The protein below binds the small molecule below.
Small molecule (SMILES): Nc1nc2c(ncn2[C@@H]2O[C@H](CO[P](=O)(O)C[P](=O)(O)OP(=O)(O)O)[C@@H](O)[C@H]2O)c(=O)[nH]1

Sequence of chain 87.A:
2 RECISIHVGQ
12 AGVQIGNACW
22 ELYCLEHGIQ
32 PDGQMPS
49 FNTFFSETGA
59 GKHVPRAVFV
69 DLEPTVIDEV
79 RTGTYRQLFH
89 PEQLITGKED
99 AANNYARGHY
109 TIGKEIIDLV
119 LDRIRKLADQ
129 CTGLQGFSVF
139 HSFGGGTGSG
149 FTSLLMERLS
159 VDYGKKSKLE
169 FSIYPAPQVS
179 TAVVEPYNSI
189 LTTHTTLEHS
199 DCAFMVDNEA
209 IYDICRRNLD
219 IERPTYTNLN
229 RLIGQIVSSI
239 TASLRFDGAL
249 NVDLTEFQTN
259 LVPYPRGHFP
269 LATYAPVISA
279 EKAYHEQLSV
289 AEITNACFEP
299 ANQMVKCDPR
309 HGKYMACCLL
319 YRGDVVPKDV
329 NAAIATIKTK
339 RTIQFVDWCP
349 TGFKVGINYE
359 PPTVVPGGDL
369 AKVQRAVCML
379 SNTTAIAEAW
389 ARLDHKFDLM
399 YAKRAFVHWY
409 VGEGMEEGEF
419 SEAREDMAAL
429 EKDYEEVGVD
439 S

Sequence of chain 86.B:
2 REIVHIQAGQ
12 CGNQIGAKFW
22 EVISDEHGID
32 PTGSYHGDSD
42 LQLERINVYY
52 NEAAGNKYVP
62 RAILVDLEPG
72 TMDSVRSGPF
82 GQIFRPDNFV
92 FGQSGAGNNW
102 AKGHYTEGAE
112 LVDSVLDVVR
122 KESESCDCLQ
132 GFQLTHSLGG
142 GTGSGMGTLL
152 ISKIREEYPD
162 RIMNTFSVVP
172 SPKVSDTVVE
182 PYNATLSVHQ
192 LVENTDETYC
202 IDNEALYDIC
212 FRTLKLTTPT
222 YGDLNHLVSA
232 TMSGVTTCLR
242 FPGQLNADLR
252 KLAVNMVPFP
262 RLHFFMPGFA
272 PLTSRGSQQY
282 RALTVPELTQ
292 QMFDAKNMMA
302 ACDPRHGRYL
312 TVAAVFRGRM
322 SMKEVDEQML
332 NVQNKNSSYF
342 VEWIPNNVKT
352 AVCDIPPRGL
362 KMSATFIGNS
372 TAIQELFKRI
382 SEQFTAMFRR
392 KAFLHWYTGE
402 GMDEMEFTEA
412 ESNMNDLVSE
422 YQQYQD

Binding-site contacts:
Ligand atom N2 contacts residue ASN226 of chain 86.B at 2.9 Å (h-bond).
Ligand atom O2G contacts residue ASN99 of chain 86.B at 2.9 Å (h-bond).
Ligand atom O3B contacts residue GLY142 of chain 86.B at 3.5 Å (h-bond).
Ligand atom O2B contacts residue THR143 of chain 86.B at 2.7 Å (h-bond).
Ligand atom C6 contacts residue ASN226 of chain 86.B at 3.3 Å.
Ligand atom N2 contacts residue ASN204 of chain 86.B at 2.6 Å (h-bond).
Ligand atom O3G contacts residue GLU254 of chain 87.A at 3.2 Å (salt-bridge).
Ligand atom C6 contacts residue GLN15 of chain 86.B at 3.6 Å.
Ligand atom O2B contacts residue GLY144 of chain 86.B at 2.7 Å (h-bond).
Ligand atom PB contacts residue THR143 of chain 86.B at 3.3 Å.
Ligand atom O6 contacts residue ASN226 of chain 86.B at 3.1 Å (h-bond).
Ligand atom O1G contacts residue THR143 of chain 86.B at 3.4 Å.
Ligand atom O2A contacts residue CYS12 of chain 86.B at 3.3 Å (h-bond).
Ligand atom O1B contacts residue MG1 of chain 86.F at 2.4 Å.
Ligand atom O3B contacts residue THR143 of chain 86.B at 3.1 Å (h-bond).
Ligand atom O6 contacts residue TYR222 of chain 86.B at 3.8 Å.
Ligand atom O1B contacts residue GLY10 of chain 86.B at 3.7 Å.
Ligand atom O3B contacts residue MG1 of chain 86.F at 3.8 Å.
Ligand atom O4' contacts residue SER138 of chain 86.B at 3.3 Å (h-bond).
Ligand atom C4' contacts residue SER138 of chain 86.B at 3.2 Å.
Ligand atom O2G contacts residue GLY142 of chain 86.B at 3.0 Å (h-bond).
Ligand atom O3' contacts residue GLU181 of chain 86.B at 3.3 Å (salt-bridge).
Ligand atom C2 contacts residue ASN226 of chain 86.B at 3.6 Å.
Ligand atom PG contacts residue MG1 of chain 86.F at 3.5 Å.
Ligand atom N1 contacts residue ASN226 of chain 86.B at 2.7 Å (h-bond).
Ligand atom PB contacts residue MG1 of chain 86.F at 3.7 Å.
Ligand atom O1A contacts residue GLN11 of chain 86.B at 3.1 Å.
Ligand atom N1 contacts residue TYR222 of chain 86.B at 3.2 Å.
Ligand atom C6 contacts residue TYR222 of chain 86.B at 3.7 Å (hydrophobic).
Ligand atom O6 contacts residue GLN15 of chain 86.B at 2.5 Å (h-bond).
Ligand atom N3 contacts residue ASN204 of chain 86.B at 3.0 Å (h-bond).
Ligand atom O2A contacts residue GLN11 of chain 86.B at 3.5 Å (h-bond).
Ligand atom C2 contacts residue ASN204 of chain 86.B at 3.4 Å.
Ligand atom PG contacts residue GLY142 of chain 86.B at 3.9 Å.
Ligand atom N3 contacts residue VAL169 of chain 86.B at 3.8 Å.
Ligand atom O1G contacts residue ALA97 of chain 86.B at 3.0 Å (h-bond).
Ligand atom O2B contacts residue GLY10 of chain 86.B at 3.2 Å.
Ligand atom O3G contacts residue MG1 of chain 86.F at 2.5 Å.
Ligand atom O1B contacts residue GLN11 of chain 86.B at 3.2 Å (h-bond).
Ligand atom C2 contacts residue TYR222 of chain 86.B at 3.5 Å (hydrophobic).